Binding-site contacts:
Ligand atom O4 contacts residue SER412 of chain 1.C at 4.2 Å.
Ligand atom O1B contacts residue GLN407 of chain 1.C at 2.8 Å (h-bond).
Ligand atom C3 contacts residue SER412 of chain 1.C at 2.1 Å.
Ligand atom C5 contacts residue GLY414 of chain 1.C at 4.5 Å.
Ligand atom C2 contacts residue GLN407 of chain 1.C at 4.0 Å.
Ligand atom C4 contacts residue SER415 of chain 1.C at 4.0 Å.
Ligand atom C1 contacts residue GLY408 of chain 1.C at 4.3 Å.
Ligand atom C7 contacts residue GLN407 of chain 1.C at 3.5 Å.
Ligand atom C6 contacts residue GLY414 of chain 1.C at 4.4 Å.
Ligand atom O1B contacts residue GLY408 of chain 1.C at 3.2 Å (h-bond).
Ligand atom C8 contacts residue GLN407 of chain 1.C at 3.7 Å.
Ligand atom C2 contacts residue SER409 of chain 1.C at 4.5 Å.
Ligand atom O4 contacts residue GLY414 of chain 1.C at 4.1 Å.
Ligand atom O1A contacts residue SER412 of chain 1.C at 2.8 Å (h-bond).
Ligand atom O1B contacts residue ALA406 of chain 1.C at 3.9 Å.
Ligand atom C6 contacts residue SER412 of chain 1.C at 3.4 Å.
Ligand atom O1B contacts residue SER412 of chain 1.C at 3.1 Å.
Ligand atom C1 contacts residue SER412 of chain 1.C at 2.2 Å.
Ligand atom O8 contacts residue SER412 of chain 1.C at 3.8 Å.
Ligand atom C2 contacts residue SER412 of chain 1.C at 1.4 Å.
Ligand atom C1 contacts residue SER409 of chain 1.C at 3.1 Å.
Ligand atom N5 contacts residue GLN407 of chain 1.C at 4.2 Å.
Ligand atom O6 contacts residue SER412 of chain 1.C at 2.7 Å (h-bond).
Ligand atom C3 contacts residue SER415 of chain 1.C at 4.1 Å.
Ligand atom O1A contacts residue SER409 of chain 1.C at 2.8 Å (h-bond).
Ligand atom C1 contacts residue GLN407 of chain 1.C at 3.5 Å.
Ligand atom O1A contacts residue GLN407 of chain 1.C at 4.2 Å.
Ligand atom O6 contacts residue GLN407 of chain 1.C at 3.3 Å (h-bond).
Ligand atom C4 contacts residue GLY414 of chain 1.C at 3.7 Å.
Ligand atom C9 contacts residue GLN407 of chain 1.C at 3.6 Å.
Ligand atom O8 contacts residue GLN407 of chain 1.C at 3.5 Å (h-bond).
Ligand atom O1B contacts residue SER409 of chain 1.C at 3.0 Å (h-bond).
Ligand atom C4 contacts residue SER412 of chain 1.C at 3.0 Å.
Ligand atom C5 contacts residue SER412 of chain 1.C at 3.8 Å.
Ligand atom O4 contacts residue SER415 of chain 1.C at 4.3 Å.
Ligand atom O1A contacts residue GLY408 of chain 1.C at 4.4 Å.
Ligand atom O1A contacts residue GLY410 of chain 1.C at 4.3 Å.
Ligand atom C6 contacts residue GLN407 of chain 1.C at 4.2 Å.

Sequence of chain 1.C:
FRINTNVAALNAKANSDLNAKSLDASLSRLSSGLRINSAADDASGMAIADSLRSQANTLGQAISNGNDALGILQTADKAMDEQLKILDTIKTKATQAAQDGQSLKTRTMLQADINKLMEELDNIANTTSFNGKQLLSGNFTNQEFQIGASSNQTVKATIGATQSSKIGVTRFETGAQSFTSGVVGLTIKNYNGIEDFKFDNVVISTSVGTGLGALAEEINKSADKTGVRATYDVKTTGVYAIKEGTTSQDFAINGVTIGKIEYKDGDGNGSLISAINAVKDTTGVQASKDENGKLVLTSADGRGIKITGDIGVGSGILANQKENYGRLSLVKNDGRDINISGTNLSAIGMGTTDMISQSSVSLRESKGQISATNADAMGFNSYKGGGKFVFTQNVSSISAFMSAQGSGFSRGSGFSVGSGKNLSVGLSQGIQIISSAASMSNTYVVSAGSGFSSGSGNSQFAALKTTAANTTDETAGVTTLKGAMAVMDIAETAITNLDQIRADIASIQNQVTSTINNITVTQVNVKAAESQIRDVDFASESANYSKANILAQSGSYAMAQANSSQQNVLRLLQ

A small-molecule ligand and the protein it binds are described below.
Small molecule (SMILES): C[C@H](O)[C@H](N)[C@@H]1O[C@](O)(C(=O)O)C[C@H](O)[C@@H]1N